Binding-site contacts:
Ligand atom C05 contacts residue VLU1 of chain 1.F at 0.6 Å.
Ligand atom C07 contacts residue GLN193 of chain 1.B at 3.1 Å.
Ligand atom C08 contacts residue VLU1 of chain 1.F at 0.5 Å.
Ligand atom N15 contacts residue GLU170 of chain 1.B at 2.9 Å (salt-bridge).
Ligand atom C14 contacts residue VLU1 of chain 1.F at 0.1 Å.
Ligand atom C16 contacts residue VLU1 of chain 1.F at 0.3 Å.
Ligand atom C12 contacts residue VLU1 of chain 1.F at 0.1 Å.
Ligand atom N10 contacts residue CYS149 of chain 1.B at 3.0 Å (h-bond).
Ligand atom C04 contacts residue VLU1 of chain 1.F at 0.5 Å.
Ligand atom C12 contacts residue CYS149 of chain 1.B at 3.2 Å (hydrophobic).
Ligand atom C13 contacts residue VLU1 of chain 1.F at 0.1 Å.
Ligand atom O20 contacts residue SER148 of chain 1.B at 3.3 Å (h-bond).
Ligand atom N03 contacts residue VLU1 of chain 1.F at 0.6 Å (h-bond).
Ligand atom C17 contacts residue VLU1 of chain 1.F at 0.1 Å.
Ligand atom C06 contacts residue VLU1 of chain 1.F at 0.6 Å.
Ligand atom O18 contacts residue HIS167 of chain 1.B at 2.8 Å (h-bond).
Ligand atom C09 contacts residue VLU1 of chain 1.F at 0.5 Å.
Ligand atom N03 contacts residue GLN193 of chain 1.B at 3.0 Å (h-bond).
Ligand atom C05 contacts residue GLN193 of chain 1.B at 3.2 Å.
Ligand atom O20 contacts residue GLY147 of chain 1.B at 3.3 Å (h-bond).
Ligand atom O20 contacts residue CYS149 of chain 1.B at 2.7 Å (h-bond).
Ligand atom N15 contacts residue PHE144 of chain 1.B at 3.4 Å (h-bond).
Ligand atom O20 contacts residue VLU1 of chain 1.F at 1.3 Å.
Ligand atom O18 contacts residue VLU1 of chain 1.F at 0.3 Å (h-bond).
Ligand atom C23 contacts residue VLU1 of chain 1.F at 0.5 Å.
Ligand atom O01 contacts residue GLU170 of chain 1.B at 2.9 Å (salt-bridge).
Ligand atom O22 contacts residue VLU1 of chain 1.F at 0.9 Å (h-bond).
Ligand atom C11 contacts residue VLU1 of chain 1.F at 0.1 Å.
Ligand atom C19 contacts residue CYS149 of chain 1.B at 1.8 Å (hydrophobic).
Ligand atom O01 contacts residue VLU1 of chain 1.F at 0.6 Å (h-bond).
Ligand atom N10 contacts residue VLU1 of chain 1.F at 0.1 Å (h-bond).
Ligand atom O22 contacts residue GLU170 of chain 1.B at 3.4 Å (salt-bridge).
Ligand atom C19 contacts residue VLU1 of chain 1.F at 0.1 Å.
Ligand atom C06 contacts residue GLN193 of chain 1.B at 2.9 Å.
Ligand atom C11 contacts residue CYS149 of chain 1.B at 2.8 Å (hydrophobic).
Ligand atom C02 contacts residue VLU1 of chain 1.F at 0.6 Å.
Ligand atom C07 contacts residue VLU1 of chain 1.F at 0.8 Å.
Ligand atom N10 contacts residue HIS168 of chain 1.B at 2.9 Å (h-bond).
Ligand atom O21 contacts residue VLU1 of chain 1.F at 0.9 Å (h-bond).
Ligand atom N15 contacts residue VLU1 of chain 1.F at 0.1 Å (h-bond).

Sequence of chain 1.B:
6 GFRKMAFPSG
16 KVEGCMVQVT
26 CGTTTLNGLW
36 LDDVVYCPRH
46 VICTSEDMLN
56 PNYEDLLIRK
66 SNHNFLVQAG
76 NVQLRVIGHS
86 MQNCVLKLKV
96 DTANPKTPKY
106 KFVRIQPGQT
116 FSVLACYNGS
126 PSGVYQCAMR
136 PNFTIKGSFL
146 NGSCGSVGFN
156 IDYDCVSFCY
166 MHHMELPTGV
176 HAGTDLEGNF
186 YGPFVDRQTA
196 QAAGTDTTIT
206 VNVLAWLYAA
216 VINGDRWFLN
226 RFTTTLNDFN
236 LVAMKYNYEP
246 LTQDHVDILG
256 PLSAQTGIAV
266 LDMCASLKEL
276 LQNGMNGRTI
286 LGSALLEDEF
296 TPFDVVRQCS

The protein below binds the small molecule below.
Small molecule (SMILES): CC(C)C[C@H](NC(=O)OCC(C)(C)Sc1cccc(Cl)c1)C(=O)N[C@@H](C[C@@H]1CCNC1=O)[C@@H](O)S(=O)(=O)O